Binding-site contacts:
Ligand atom C05 contacts residue MET37 of chain 1.C at 4.0 Å (hydrophobic).
Ligand atom C06 contacts residue MET37 of chain 1.C at 3.7 Å (hydrophobic).
Ligand atom C11 contacts residue MET37 of chain 1.C at 4.0 Å (hydrophobic).
Ligand atom C14 contacts residue PRO56 of chain 1.P at 3.3 Å (hydrophobic).
Ligand atom C17 contacts residue MET37 of chain 1.C at 3.4 Å (hydrophobic).
Ligand atom C20 contacts residue HIS59 of chain 1.P at 4.0 Å.
Ligand atom C09 contacts residue MET36 of chain 1.C at 4.0 Å (hydrophobic).
Ligand atom C21 contacts residue GLY60 of chain 1.P at 4.0 Å.
Ligand atom C01 contacts residue PHE167 of chain 1.P at 3.8 Å (hydrophobic).
Ligand atom C18 contacts residue HIS59 of chain 1.P at 3.6 Å.
Ligand atom C05 contacts residue LEU159 of chain 1.P at 3.8 Å (hydrophobic).
Ligand atom O16 contacts residue THR156 of chain 1.P at 3.5 Å.
Ligand atom C17 contacts residue HIS59 of chain 1.P at 4.0 Å.
Ligand atom C12 contacts residue MET37 of chain 1.C at 3.4 Å (hydrophobic).
Ligand atom O26 contacts residue TYR108 of chain 1.P at 3.8 Å.
Ligand atom O25 contacts residue THR26 of chain 1.C at 3.7 Å.
Ligand atom C29 contacts residue HIS59 of chain 1.P at 4.0 Å.
Ligand atom C07 contacts residue PHE53 of chain 1.C at 3.7 Å (hydrophobic).
Ligand atom C27 contacts residue ALA33 of chain 1.C at 3.8 Å (hydrophobic).
Ligand atom C01 contacts residue PHE168 of chain 1.P at 4.0 Å (hydrophobic).
Ligand atom C27 contacts residue GLY60 of chain 1.P at 3.6 Å.
Ligand atom O25 contacts residue GLY28 of chain 1.C at 3.9 Å.
Ligand atom O28 contacts residue TYR108 of chain 1.P at 4.0 Å.
Ligand atom C18 contacts residue MET37 of chain 1.C at 3.7 Å (hydrophobic).
Ligand atom C07 contacts residue MET37 of chain 1.C at 3.8 Å (hydrophobic).
Ligand atom C04 contacts residue PHE167 of chain 1.P at 3.9 Å (hydrophobic).
Ligand atom C21 contacts residue HIS59 of chain 1.P at 4.0 Å.
Ligand atom C09 contacts residue PHE53 of chain 1.C at 3.5 Å (hydrophobic).
Ligand atom C10 contacts residue MET36 of chain 1.C at 4.0 Å (hydrophobic).
Ligand atom O13 contacts residue MET37 of chain 1.C at 3.2 Å.
Ligand atom O08 contacts residue PHE53 of chain 1.C at 3.3 Å.
Ligand atom O16 contacts residue HIS59 of chain 1.P at 3.9 Å.
Ligand atom C27 contacts residue GLY28 of chain 1.C at 3.6 Å.
Ligand atom C27 contacts residue LEU29 of chain 1.C at 4.0 Å (hydrophobic).
Ligand atom C15 contacts residue PRO56 of chain 1.P at 3.2 Å (hydrophobic).
Ligand atom O16 contacts residue MET37 of chain 1.C at 3.6 Å.
Ligand atom C01 contacts residue LEU159 of chain 1.P at 4.0 Å (hydrophobic).
Ligand atom C18 contacts residue MET152 of chain 1.P at 3.9 Å (hydrophobic).
Ligand atom C22 contacts residue MET37 of chain 1.C at 3.8 Å (hydrophobic).
Ligand atom C23 contacts residue PRO56 of chain 1.P at 3.7 Å (hydrophobic).

The protein below binds the small molecule below.
Small molecule (SMILES): C=C(C)[C@H]1Cc2c(ccc3c2O[C@@H]2COc4cc(OC)c(OC)cc4[C@@H]2C3=O)O1

Sequence of chain 1.P:
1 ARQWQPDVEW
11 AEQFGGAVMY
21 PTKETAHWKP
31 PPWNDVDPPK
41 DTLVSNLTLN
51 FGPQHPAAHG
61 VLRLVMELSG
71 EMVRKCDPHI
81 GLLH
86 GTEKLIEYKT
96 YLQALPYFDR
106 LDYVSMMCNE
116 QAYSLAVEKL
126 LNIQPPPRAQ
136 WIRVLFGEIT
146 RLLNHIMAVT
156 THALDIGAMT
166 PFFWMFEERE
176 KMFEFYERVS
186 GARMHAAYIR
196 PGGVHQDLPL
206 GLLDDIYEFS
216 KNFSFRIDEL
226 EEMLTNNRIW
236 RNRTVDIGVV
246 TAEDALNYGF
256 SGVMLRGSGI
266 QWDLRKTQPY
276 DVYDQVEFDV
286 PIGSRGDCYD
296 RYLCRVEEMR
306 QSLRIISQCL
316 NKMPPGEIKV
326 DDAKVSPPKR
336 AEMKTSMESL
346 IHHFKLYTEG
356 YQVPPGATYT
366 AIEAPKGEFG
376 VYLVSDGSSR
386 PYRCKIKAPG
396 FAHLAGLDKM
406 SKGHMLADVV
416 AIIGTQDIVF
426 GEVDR

Sequence of chain 1.C:
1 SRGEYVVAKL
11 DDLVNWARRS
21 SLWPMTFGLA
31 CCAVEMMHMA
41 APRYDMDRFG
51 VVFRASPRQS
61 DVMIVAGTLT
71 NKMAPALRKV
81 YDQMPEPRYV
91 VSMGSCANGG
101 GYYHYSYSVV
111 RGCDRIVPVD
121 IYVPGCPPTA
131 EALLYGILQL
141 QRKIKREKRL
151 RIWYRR